Binding-site contacts:
Ligand atom C2' contacts residue PHE277 of chain 57.A at 2.8 Å (hydrophobic).
Ligand atom OP1 contacts residue PHE277 of chain 57.A at 4.1 Å.
Ligand atom OP1 contacts residue ARG10 of chain 57.A at 3.8 Å.
Ligand atom OP1 contacts residue DC1 of chain 8.F at 0.4 Å (h-bond).
Ligand atom C1' contacts residue PHE277 of chain 57.A at 3.9 Å (hydrophobic).
Ligand atom P contacts residue DC1 of chain 8.F at 1.1 Å.
Ligand atom O4' contacts residue DC1 of chain 8.F at 0.3 Å (h-bond).
Ligand atom O3' contacts residue PHE277 of chain 57.A at 4.1 Å.
Ligand atom O5' contacts residue DC1 of chain 8.F at 1.2 Å (h-bond).
Ligand atom C1' contacts residue DC1 of chain 8.F at 1.3 Å.
Ligand atom O3' contacts residue DC1 of chain 8.F at 1.1 Å (h-bond).
Ligand atom C3' contacts residue DC1 of chain 8.F at 0.8 Å.
Ligand atom C5' contacts residue DC1 of chain 8.F at 1.4 Å.
Ligand atom C2' contacts residue DC1 of chain 8.F at 1.2 Å.
Ligand atom C3' contacts residue PHE277 of chain 57.A at 3.6 Å (hydrophobic).
Ligand atom C4' contacts residue DC1 of chain 8.F at 1.2 Å.
Ligand atom OP2 contacts residue DC1 of chain 8.F at 1.0 Å.

This small molecule binds to this protein.
Small molecule (SMILES): Nc1ccn([C@H]2C[C@H](O)[C@@H](COP(=O)(O)O)O2)c(=O)n1

Sequence of chain 57.A:
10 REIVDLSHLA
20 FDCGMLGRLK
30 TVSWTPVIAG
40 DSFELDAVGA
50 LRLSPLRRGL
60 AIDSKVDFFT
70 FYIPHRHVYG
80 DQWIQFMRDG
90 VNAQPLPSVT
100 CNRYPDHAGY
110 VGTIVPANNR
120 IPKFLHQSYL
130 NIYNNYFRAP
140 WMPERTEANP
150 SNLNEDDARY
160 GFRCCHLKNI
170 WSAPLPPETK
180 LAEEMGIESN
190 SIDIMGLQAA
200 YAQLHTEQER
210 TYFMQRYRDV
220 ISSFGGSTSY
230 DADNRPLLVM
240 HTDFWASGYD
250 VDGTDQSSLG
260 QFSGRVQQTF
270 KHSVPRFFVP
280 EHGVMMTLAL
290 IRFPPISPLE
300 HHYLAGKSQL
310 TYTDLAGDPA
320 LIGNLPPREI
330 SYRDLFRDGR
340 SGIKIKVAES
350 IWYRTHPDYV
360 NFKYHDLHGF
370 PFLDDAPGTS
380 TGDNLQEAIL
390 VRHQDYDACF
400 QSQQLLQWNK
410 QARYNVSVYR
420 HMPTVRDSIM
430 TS